Binding-site contacts:
Ligand atom N contacts residue GLN41 of chain 1.D at 4.2 Å.
Ligand atom C contacts residue GLU153 of chain 1.D at 4.3 Å.
Ligand atom N contacts residue PRO42 of chain 1.D at 3.6 Å.
Ligand atom C contacts residue THR113 of chain 1.D at 4.0 Å.
Ligand atom CA contacts residue THR92 of chain 1.D at 4.0 Å.
Ligand atom N contacts residue SER43 of chain 1.D at 3.1 Å (h-bond).
Ligand atom N contacts residue THR94 of chain 1.D at 4.4 Å.
Ligand atom CA contacts residue ALA93 of chain 1.D at 3.6 Å (hydrophobic).
Ligand atom OXT contacts residue GLU153 of chain 1.D at 3.6 Å.
Ligand atom OXT contacts residue SER43 of chain 1.D at 3.4 Å (h-bond).
Ligand atom O contacts residue THR113 of chain 1.D at 3.7 Å.
Ligand atom N contacts residue THR92 of chain 1.D at 3.7 Å.
Ligand atom CA contacts residue THR94 of chain 1.D at 4.1 Å.
Ligand atom C contacts residue SER43 of chain 1.D at 4.4 Å.
Ligand atom O contacts residue THR92 of chain 1.D at 3.8 Å.
Ligand atom N contacts residue ALA93 of chain 1.D at 3.4 Å.
Ligand atom O contacts residue THR115 of chain 1.D at 3.5 Å (h-bond).
Ligand atom O contacts residue GLU153 of chain 1.D at 4.2 Å.
Ligand atom C contacts residue THR92 of chain 1.D at 4.0 Å.
Ligand atom CA contacts residue THR113 of chain 1.D at 3.9 Å.
Ligand atom CA contacts residue LEU114 of chain 1.D at 4.5 Å (hydrophobic).
Ligand atom CA contacts residue SER43 of chain 1.D at 4.2 Å.

A small-molecule ligand and the protein it binds are described below.
Small molecule (SMILES): NCC(=O)O

Sequence of chain 1.D:
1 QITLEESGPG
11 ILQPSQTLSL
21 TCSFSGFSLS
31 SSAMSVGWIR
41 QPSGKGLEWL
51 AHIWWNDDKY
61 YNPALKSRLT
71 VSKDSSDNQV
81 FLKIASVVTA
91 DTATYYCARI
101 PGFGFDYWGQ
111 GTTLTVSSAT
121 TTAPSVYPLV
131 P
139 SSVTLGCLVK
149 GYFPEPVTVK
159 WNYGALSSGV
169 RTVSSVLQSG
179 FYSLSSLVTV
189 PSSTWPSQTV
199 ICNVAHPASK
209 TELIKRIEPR